Sequence of chain 1.A:
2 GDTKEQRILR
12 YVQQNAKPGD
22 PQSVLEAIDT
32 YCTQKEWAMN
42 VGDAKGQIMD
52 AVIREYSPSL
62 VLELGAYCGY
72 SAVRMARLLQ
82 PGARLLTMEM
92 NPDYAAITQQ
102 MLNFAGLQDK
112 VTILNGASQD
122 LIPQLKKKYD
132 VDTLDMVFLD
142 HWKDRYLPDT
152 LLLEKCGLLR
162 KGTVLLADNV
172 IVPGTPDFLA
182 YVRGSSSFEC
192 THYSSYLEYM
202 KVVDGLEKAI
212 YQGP

Binding-site contacts:
Ligand atom C13 contacts residue GLU199 of chain 1.A at 3.1 Å.
Ligand atom C2 contacts residue MET40 of chain 1.A at 3.7 Å (hydrophobic).
Ligand atom C2 contacts residue LYS144 of chain 1.A at 3.7 Å.
Ligand atom N3 contacts residue TRP143 of chain 1.A at 3.6 Å (h-bond).
Ligand atom O24 contacts residue ASN170 of chain 1.A at 2.8 Å (h-bond).
Ligand atom O23 contacts residue ASN170 of chain 1.A at 2.9 Å (h-bond).
Ligand atom F29 contacts residue D1D1 of chain 1.G at 3.4 Å.
Ligand atom C1 contacts residue TRP143 of chain 1.A at 3.4 Å (hydrophobic).
Ligand atom N19 contacts residue ASP141 of chain 1.A at 3.7 Å.
Ligand atom O23 contacts residue MG1 of chain 1.B at 2.1 Å.
Ligand atom C32 contacts residue MET40 of chain 1.A at 3.6 Å (hydrophobic).
Ligand atom C15 contacts residue GLU199 of chain 1.A at 3.3 Å.
Ligand atom O23 contacts residue ASP141 of chain 1.A at 2.9 Å (salt-bridge).
Ligand atom C7 contacts residue LYS144 of chain 1.A at 3.6 Å.
Ligand atom C13 contacts residue MG1 of chain 1.B at 2.9 Å.
Ligand atom N19 contacts residue MET40 of chain 1.A at 3.7 Å.
Ligand atom N22 contacts residue TRP143 of chain 1.A at 3.3 Å.
Ligand atom C21 contacts residue LEU198 of chain 1.A at 3.7 Å (hydrophobic).
Ligand atom C30 contacts residue ASP141 of chain 1.A at 3.6 Å.
Ligand atom C15 contacts residue ASN170 of chain 1.A at 3.5 Å.
Ligand atom C25 contacts residue D1D1 of chain 1.G at 3.7 Å.
Ligand atom C13 contacts residue ASN170 of chain 1.A at 3.2 Å.
Ligand atom C4 contacts residue TRP143 of chain 1.A at 3.7 Å (hydrophobic).
Ligand atom N11 contacts residue TRP143 of chain 1.A at 3.7 Å.
Ligand atom N19 contacts residue LYS144 of chain 1.A at 3.3 Å (salt-bridge).
Ligand atom O23 contacts residue LYS144 of chain 1.A at 3.0 Å (salt-bridge).
Ligand atom C16 contacts residue TRP143 of chain 1.A at 3.5 Å (hydrophobic).
Ligand atom C7 contacts residue ASN170 of chain 1.A at 3.2 Å.
Ligand atom O24 contacts residue ASP169 of chain 1.A at 3.2 Å (salt-bridge).
Ligand atom O24 contacts residue GLU199 of chain 1.A at 2.5 Å (salt-bridge).
Ligand atom O24 contacts residue MG1 of chain 1.B at 2.1 Å.
Ligand atom C10 contacts residue TRP143 of chain 1.A at 3.2 Å (hydrophobic).
Ligand atom N14 contacts residue TRP143 of chain 1.A at 3.2 Å.
Ligand atom C17 contacts residue PRO174 of chain 1.A at 3.8 Å (hydrophobic).
Ligand atom C7 contacts residue MG1 of chain 1.B at 2.9 Å.
Ligand atom F29 contacts residue NHE1 of chain 1.I at 3.5 Å.
Ligand atom C12 contacts residue PRO174 of chain 1.A at 3.7 Å (hydrophobic).
Ligand atom C9 contacts residue LYS144 of chain 1.A at 3.5 Å.
Ligand atom C30 contacts residue HIS142 of chain 1.A at 3.3 Å.
Ligand atom C9 contacts residue MET40 of chain 1.A at 3.6 Å (hydrophobic).

This protein binds this small molecule.
Small molecule (SMILES): Nc1ncnc2c1ncn2CCCCCNC(=O)c1cc(-c2ccc(F)cc2)cc(O)c1O